A small-molecule ligand and the protein it binds are described below.
Small molecule (SMILES): CC(C)C[C@H](N)C(=O)N[C@@H](CO)C(=O)N[C@@H](CO)C(=O)N1CCC[C@H]1C(=O)N[C@H](C(=O)N[C@H](C(=O)N[C@@H](CCCCN)C(=O)N[C@@H](CO)C(=O)N[C@@H](Cc1ccccc1)C(=O)O)[C@@H](C)O)C(C)C

Sequence of chain 1.E:
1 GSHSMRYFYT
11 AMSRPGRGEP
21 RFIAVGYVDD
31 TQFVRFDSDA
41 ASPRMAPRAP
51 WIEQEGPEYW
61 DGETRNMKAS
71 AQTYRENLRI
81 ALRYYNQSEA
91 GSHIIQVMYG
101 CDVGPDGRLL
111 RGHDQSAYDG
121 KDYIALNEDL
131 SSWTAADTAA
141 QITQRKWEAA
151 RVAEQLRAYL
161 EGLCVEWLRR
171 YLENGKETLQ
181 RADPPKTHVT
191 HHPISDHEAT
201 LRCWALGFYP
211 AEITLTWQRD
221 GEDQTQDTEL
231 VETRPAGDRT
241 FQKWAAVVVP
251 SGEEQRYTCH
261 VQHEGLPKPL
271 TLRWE

Binding-site contacts:
Ligand atom CA contacts residue TYR159 of chain 1.E at 3.6 Å (hydrophobic).
Ligand atom CD1 contacts residue ASN77 of chain 1.E at 3.5 Å.
Ligand atom CA contacts residue TYR171 of chain 1.E at 3.5 Å (hydrophobic).
Ligand atom O contacts residue TYR84 of chain 1.E at 3.5 Å (h-bond).
Ligand atom O contacts residue TYR7 of chain 1.E at 3.4 Å.
Ligand atom C contacts residue TYR7 of chain 1.E at 3.1 Å (hydrophobic).
Ligand atom N contacts residue TYR171 of chain 1.E at 2.7 Å (h-bond).
Ligand atom OG contacts residue ASN66 of chain 1.E at 2.8 Å (h-bond).
Ligand atom CB contacts residue TRP167 of chain 1.E at 3.5 Å (hydrophobic).
Ligand atom OXT contacts residue TYR84 of chain 1.E at 2.6 Å (h-bond).
Ligand atom C contacts residue TYR99 of chain 1.E at 3.6 Å (hydrophobic).
Ligand atom CB contacts residue GLU63 of chain 1.E at 3.4 Å.
Ligand atom O contacts residue ASN66 of chain 1.E at 2.8 Å (h-bond).
Ligand atom CB contacts residue TYR74 of chain 1.E at 3.4 Å (hydrophobic).
Ligand atom OXT contacts residue THR143 of chain 1.E at 2.8 Å (h-bond).
Ligand atom N contacts residue TYR7 of chain 1.E at 3.0 Å (h-bond).
Ligand atom O contacts residue LYS146 of chain 1.E at 2.8 Å (salt-bridge).
Ligand atom CD2 contacts residue TRP167 of chain 1.E at 3.5 Å (hydrophobic).
Ligand atom N contacts residue TYR7 of chain 1.E at 3.2 Å (h-bond).
Ligand atom CA contacts residue ASN77 of chain 1.E at 3.5 Å.
Ligand atom NZ contacts residue TRP147 of chain 1.E at 3.5 Å.
Ligand atom O contacts residue TRP147 of chain 1.E at 2.7 Å (h-bond).
Ligand atom OXT contacts residue LYS146 of chain 1.E at 3.4 Å.
Ligand atom C contacts residue TYR84 of chain 1.E at 3.4 Å (hydrophobic).
Ligand atom CA contacts residue TYR99 of chain 1.E at 3.4 Å (hydrophobic).
Ligand atom N contacts residue GLU63 of chain 1.E at 2.9 Å (salt-bridge).
Ligand atom CE contacts residue TRP147 of chain 1.E at 3.3 Å (hydrophobic).
Ligand atom OG contacts residue MET67 of chain 1.E at 3.4 Å.
Ligand atom O contacts residue ILE80 of chain 1.E at 3.4 Å.
Ligand atom C contacts residue ASN66 of chain 1.E at 3.6 Å.
Ligand atom O contacts residue TYR159 of chain 1.E at 3.6 Å.
Ligand atom NZ contacts residue ASP114 of chain 1.E at 2.8 Å (salt-bridge).
Ligand atom O contacts residue ASN77 of chain 1.E at 2.8 Å (h-bond).
Ligand atom O contacts residue TYR159 of chain 1.E at 2.6 Å (h-bond).
Ligand atom N contacts residue TYR99 of chain 1.E at 2.8 Å (h-bond).
Ligand atom OG contacts residue GLU63 of chain 1.E at 2.8 Å (salt-bridge).
Ligand atom CD1 contacts residue GLU63 of chain 1.E at 3.2 Å.
Ligand atom CB contacts residue TYR99 of chain 1.E at 3.4 Å (hydrophobic).
Ligand atom N contacts residue ASN77 of chain 1.E at 2.9 Å (h-bond).
Ligand atom CA contacts residue TYR7 of chain 1.E at 3.2 Å (hydrophobic).

Sequence of chain 1.H:
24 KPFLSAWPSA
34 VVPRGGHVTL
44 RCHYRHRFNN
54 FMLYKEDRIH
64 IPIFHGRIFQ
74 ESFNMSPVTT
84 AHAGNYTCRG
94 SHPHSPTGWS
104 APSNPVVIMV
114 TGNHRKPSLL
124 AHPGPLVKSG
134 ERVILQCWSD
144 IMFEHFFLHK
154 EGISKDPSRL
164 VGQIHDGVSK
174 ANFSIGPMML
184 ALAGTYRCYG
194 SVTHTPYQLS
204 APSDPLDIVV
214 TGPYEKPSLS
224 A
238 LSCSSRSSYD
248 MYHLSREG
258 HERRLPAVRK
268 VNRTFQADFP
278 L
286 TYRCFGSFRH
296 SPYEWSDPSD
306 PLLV